A small-molecule ligand and the protein it binds are described below.
Small molecule (SMILES): Cc1ccc(C[C@H](NC(=O)[C@@H](C)NC(=O)[C@@H]2CCCN2C(=O)[C@@H]2C[C@@H]3CCCC[C@@H]3N2C(=O)[C@H](N)C/C=C\N=C(N)N)C(N)=O)cc1

Sequence of chain 1.B:
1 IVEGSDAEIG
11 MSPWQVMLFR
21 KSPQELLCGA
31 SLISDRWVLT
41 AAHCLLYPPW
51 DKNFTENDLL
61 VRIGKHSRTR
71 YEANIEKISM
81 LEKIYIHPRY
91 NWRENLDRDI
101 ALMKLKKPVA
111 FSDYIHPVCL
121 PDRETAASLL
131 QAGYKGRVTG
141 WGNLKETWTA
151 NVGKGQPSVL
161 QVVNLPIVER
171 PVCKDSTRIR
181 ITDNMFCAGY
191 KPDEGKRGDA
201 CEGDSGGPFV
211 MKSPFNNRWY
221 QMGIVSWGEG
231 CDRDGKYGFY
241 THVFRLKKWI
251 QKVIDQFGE

Binding-site contacts:
Ligand atom C5 contacts residue TYR47 of chain 1.B at 3.8 Å (hydrophobic).
Ligand atom CB contacts residue GLU202 of chain 1.B at 3.9 Å.
Ligand atom CZ contacts residue GLY228 of chain 1.B at 3.8 Å.
Ligand atom NE contacts residue GLY228 of chain 1.B at 3.7 Å.
Ligand atom CG contacts residue GLU202 of chain 1.B at 3.5 Å.
Ligand atom CG contacts residue SER205 of chain 1.B at 3.6 Å.
Ligand atom CD contacts residue VAL225 of chain 1.B at 3.7 Å (hydrophobic).
Ligand atom CG contacts residue CYS201 of chain 1.B at 4.0 Å (hydrophobic).
Ligand atom CE1 contacts residue TYR47 of chain 1.B at 3.4 Å (hydrophobic).
Ligand atom N contacts residue GLY230 of chain 1.B at 3.5 Å (h-bond).
Ligand atom CE2 contacts residue ILE179 of chain 1.B at 3.5 Å (hydrophobic).
Ligand atom CD2 contacts residue GLY228 of chain 1.B at 3.5 Å.
Ligand atom CA contacts residue TRP50 of chain 1.B at 3.9 Å (hydrophobic).
Ligand atom CD contacts residue TRP50 of chain 1.B at 3.6 Å (hydrophobic).
Ligand atom NH1 contacts residue ALA200 of chain 1.B at 3.4 Å (h-bond).
Ligand atom CZ contacts residue ASP199 of chain 1.B at 3.7 Å.
Ligand atom O contacts residue GLU229 of chain 1.B at 3.8 Å.
Ligand atom C4 contacts residue TRP50 of chain 1.B at 3.9 Å (hydrophobic).
Ligand atom NH2 contacts residue GLY228 of chain 1.B at 3.7 Å.
Ligand atom C33 contacts residue ASN95 of chain 1.B at 3.7 Å.
Ligand atom CD1 contacts residue TYR47 of chain 1.B at 3.9 Å (hydrophobic).
Ligand atom NH2 contacts residue GLY230 of chain 1.B at 3.0 Å (h-bond).
Ligand atom CD contacts residue GLU202 of chain 1.B at 3.6 Å.
Ligand atom NH2 contacts residue ALA200 of chain 1.B at 3.4 Å (h-bond).
Ligand atom C4 contacts residue HIS43 of chain 1.B at 3.6 Å.
Ligand atom CB contacts residue TRP50 of chain 1.B at 3.9 Å (hydrophobic).
Ligand atom CB contacts residue CYS201 of chain 1.B at 3.6 Å (hydrophobic).
Ligand atom CG contacts residue TRP50 of chain 1.B at 3.8 Å (hydrophobic).
Ligand atom NH1 contacts residue ASP199 of chain 1.B at 3.0 Å (salt-bridge).
Ligand atom CZ contacts residue ALA200 of chain 1.B at 3.4 Å (hydrophobic).
Ligand atom NE contacts residue TRP227 of chain 1.B at 3.8 Å.
Ligand atom CD contacts residue TRP227 of chain 1.B at 3.8 Å (hydrophobic).
Ligand atom N contacts residue GLY228 of chain 1.B at 4.0 Å.
Ligand atom O contacts residue GLU202 of chain 1.B at 3.5 Å.
Ligand atom C6 contacts residue TRP227 of chain 1.B at 3.8 Å (hydrophobic).
Ligand atom NH2 contacts residue ASP199 of chain 1.B at 2.8 Å (salt-bridge).
Ligand atom CE2 contacts residue TRP227 of chain 1.B at 3.6 Å (hydrophobic).
Ligand atom C6 contacts residue LEU96 of chain 1.B at 3.9 Å (hydrophobic).
Ligand atom NH1 contacts residue GLY238 of chain 1.B at 3.6 Å.
Ligand atom CB contacts residue SER205 of chain 1.B at 3.7 Å.